Sequence of chain 1.I:
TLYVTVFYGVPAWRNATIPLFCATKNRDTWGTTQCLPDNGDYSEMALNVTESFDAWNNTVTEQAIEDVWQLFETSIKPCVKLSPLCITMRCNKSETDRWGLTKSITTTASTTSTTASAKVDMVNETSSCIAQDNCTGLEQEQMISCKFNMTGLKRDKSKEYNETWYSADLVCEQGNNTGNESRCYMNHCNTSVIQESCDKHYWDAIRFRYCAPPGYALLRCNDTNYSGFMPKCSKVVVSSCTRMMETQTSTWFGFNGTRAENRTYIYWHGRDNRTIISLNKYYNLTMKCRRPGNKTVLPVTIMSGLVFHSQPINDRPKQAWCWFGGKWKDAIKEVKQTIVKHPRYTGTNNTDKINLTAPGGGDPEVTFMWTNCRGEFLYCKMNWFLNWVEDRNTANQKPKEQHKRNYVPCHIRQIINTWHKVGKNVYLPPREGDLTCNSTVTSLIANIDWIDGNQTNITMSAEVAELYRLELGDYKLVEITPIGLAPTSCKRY

Binding-site contacts:
Ligand atom C7 contacts residue THR458 of chain 1.I at 4.0 Å.
Ligand atom C2 contacts residue THR458 of chain 1.I at 4.3 Å.
Ligand atom C8 contacts residue ARG396 of chain 1.I at 4.0 Å.
Ligand atom N2 contacts residue THR458 of chain 1.I at 4.3 Å.
Ligand atom O7 contacts residue ARG312 of chain 1.I at 3.9 Å.
Ligand atom C7 contacts residue NAG2 of chain 1.RA at 4.3 Å.
Ligand atom O6 contacts residue LYS310 of chain 1.I at 4.1 Å.
Ligand atom C7 contacts residue ARG312 of chain 1.I at 4.0 Å.
Ligand atom O7 contacts residue ALA153 of chain 1.I at 4.0 Å.
Ligand atom C8 contacts residue ILE152 of chain 1.I at 3.8 Å (hydrophobic).
Ligand atom C7 contacts residue ALA153 of chain 1.I at 4.2 Å (hydrophobic).
Ligand atom C1 contacts residue THR458 of chain 1.I at 3.8 Å.
Ligand atom C2 contacts residue ASN460 of chain 1.I at 2.5 Å.
Ligand atom O5 contacts residue ASN460 of chain 1.I at 2.4 Å (h-bond).
Ligand atom C3 contacts residue ASN460 of chain 1.I at 3.9 Å.
Ligand atom O6 contacts residue TRP345 of chain 1.I at 3.3 Å.
Ligand atom C7 contacts residue ASN460 of chain 1.I at 3.9 Å.
Ligand atom C5 contacts residue ASN460 of chain 1.I at 3.8 Å.
Ligand atom C8 contacts residue NAG2 of chain 1.RA at 3.5 Å.
Ligand atom C5 contacts residue THR458 of chain 1.I at 4.5 Å.
Ligand atom C8 contacts residue ARG312 of chain 1.I at 4.0 Å.
Ligand atom C1 contacts residue ASN460 of chain 1.I at 1.5 Å.
Ligand atom C3 contacts residue THR458 of chain 1.I at 4.1 Å.
Ligand atom O7 contacts residue THR458 of chain 1.I at 3.4 Å.
Ligand atom C8 contacts residue ALA153 of chain 1.I at 3.6 Å (hydrophobic).
Ligand atom N2 contacts residue ASN460 of chain 1.I at 2.8 Å (h-bond).
Ligand atom C8 contacts residue THR458 of chain 1.I at 3.6 Å.
Ligand atom N2 contacts residue NAG2 of chain 1.RA at 3.9 Å.
Ligand atom C4 contacts residue ASN460 of chain 1.I at 4.4 Å.

A protein and the small-molecule ligand that binds it are described below.
Small molecule (SMILES): CC(=O)N[C@H]1[C@H](O[C@H]2[C@H](O)[C@@H](NC(C)=O)CO[C@@H]2CO)O[C@H](CO)[C@@H](O)[C@@H]1O